Sequence of chain 59.E:
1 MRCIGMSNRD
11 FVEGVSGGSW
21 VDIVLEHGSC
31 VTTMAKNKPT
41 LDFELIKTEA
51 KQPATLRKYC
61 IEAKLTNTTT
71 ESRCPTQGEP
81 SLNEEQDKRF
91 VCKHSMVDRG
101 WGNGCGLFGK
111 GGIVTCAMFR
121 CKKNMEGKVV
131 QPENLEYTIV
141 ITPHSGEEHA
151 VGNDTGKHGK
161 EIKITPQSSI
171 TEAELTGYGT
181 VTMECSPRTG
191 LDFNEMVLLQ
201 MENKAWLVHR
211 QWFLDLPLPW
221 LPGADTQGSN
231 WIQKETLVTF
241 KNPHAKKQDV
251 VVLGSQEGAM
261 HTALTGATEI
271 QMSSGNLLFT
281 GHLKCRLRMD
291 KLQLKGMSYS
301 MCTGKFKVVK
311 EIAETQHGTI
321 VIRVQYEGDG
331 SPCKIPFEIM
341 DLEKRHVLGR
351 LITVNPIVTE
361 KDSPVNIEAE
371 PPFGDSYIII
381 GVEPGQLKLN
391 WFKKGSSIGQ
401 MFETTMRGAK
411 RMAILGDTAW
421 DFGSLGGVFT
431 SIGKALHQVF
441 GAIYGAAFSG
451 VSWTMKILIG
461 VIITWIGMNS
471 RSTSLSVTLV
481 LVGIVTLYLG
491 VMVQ

Sequence of chain 60.C:
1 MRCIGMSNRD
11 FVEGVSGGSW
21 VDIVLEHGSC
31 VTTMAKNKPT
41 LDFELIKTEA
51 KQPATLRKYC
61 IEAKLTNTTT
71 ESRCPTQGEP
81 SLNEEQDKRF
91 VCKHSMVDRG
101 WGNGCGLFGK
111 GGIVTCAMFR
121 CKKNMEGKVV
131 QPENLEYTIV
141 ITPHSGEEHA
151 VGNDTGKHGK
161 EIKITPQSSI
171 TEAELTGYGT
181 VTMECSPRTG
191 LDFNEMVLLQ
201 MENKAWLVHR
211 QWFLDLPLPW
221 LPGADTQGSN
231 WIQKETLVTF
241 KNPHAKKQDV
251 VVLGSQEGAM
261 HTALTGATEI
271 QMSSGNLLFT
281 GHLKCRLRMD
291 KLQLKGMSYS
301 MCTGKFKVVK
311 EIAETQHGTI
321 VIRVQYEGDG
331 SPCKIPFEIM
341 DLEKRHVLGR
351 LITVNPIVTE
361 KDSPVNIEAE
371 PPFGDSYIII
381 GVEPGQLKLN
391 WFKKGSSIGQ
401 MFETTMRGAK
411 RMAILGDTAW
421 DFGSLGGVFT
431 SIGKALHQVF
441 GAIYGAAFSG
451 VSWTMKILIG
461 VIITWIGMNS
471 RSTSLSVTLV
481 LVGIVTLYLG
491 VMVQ

This protein binds this small molecule.
Small molecule (SMILES): CC(=O)N[C@@H]1[C@@H](O)[C@H](O)[C@@H](CO)O[C@H]1O

Binding-site contacts:
Ligand atom C7 contacts residue ASN67 of chain 60.C at 3.3 Å.
Ligand atom O7 contacts residue PHE90 of chain 60.C at 4.4 Å.
Ligand atom C1 contacts residue MET118 of chain 60.C at 4.1 Å (hydrophobic).
Ligand atom N2 contacts residue ASN67 of chain 60.C at 2.9 Å (h-bond).
Ligand atom N2 contacts residue MET118 of chain 60.C at 3.6 Å.
Ligand atom C8 contacts residue PHE90 of chain 60.C at 3.7 Å (hydrophobic).
Ligand atom O5 contacts residue ASN67 of chain 60.C at 2.4 Å (h-bond).
Ligand atom C7 contacts residue MET118 of chain 60.C at 4.0 Å (hydrophobic).
Ligand atom C8 contacts residue ASN67 of chain 60.C at 4.4 Å.
Ligand atom C5 contacts residue ASN67 of chain 60.C at 3.7 Å.
Ligand atom C1 contacts residue ASN67 of chain 60.C at 1.4 Å.
Ligand atom C4 contacts residue ASN67 of chain 60.C at 4.2 Å.
Ligand atom O7 contacts residue SER300 of chain 59.E at 4.3 Å.
Ligand atom C7 contacts residue PHE90 of chain 60.C at 4.2 Å (hydrophobic).
Ligand atom C8 contacts residue MET118 of chain 60.C at 3.8 Å (hydrophobic).
Ligand atom N2 contacts residue SER300 of chain 59.E at 3.9 Å.
Ligand atom C2 contacts residue MET118 of chain 60.C at 4.5 Å (hydrophobic).
Ligand atom C2 contacts residue ASN67 of chain 60.C at 2.5 Å.
Ligand atom O7 contacts residue ASN67 of chain 60.C at 3.3 Å (h-bond).
Ligand atom C8 contacts residue ARG89 of chain 60.C at 3.3 Å.
Ligand atom C3 contacts residue ASN67 of chain 60.C at 3.8 Å.
Ligand atom C8 contacts residue SER300 of chain 59.E at 1.9 Å.
Ligand atom C7 contacts residue SER300 of chain 59.E at 3.4 Å.